Sequence of chain 1.C:
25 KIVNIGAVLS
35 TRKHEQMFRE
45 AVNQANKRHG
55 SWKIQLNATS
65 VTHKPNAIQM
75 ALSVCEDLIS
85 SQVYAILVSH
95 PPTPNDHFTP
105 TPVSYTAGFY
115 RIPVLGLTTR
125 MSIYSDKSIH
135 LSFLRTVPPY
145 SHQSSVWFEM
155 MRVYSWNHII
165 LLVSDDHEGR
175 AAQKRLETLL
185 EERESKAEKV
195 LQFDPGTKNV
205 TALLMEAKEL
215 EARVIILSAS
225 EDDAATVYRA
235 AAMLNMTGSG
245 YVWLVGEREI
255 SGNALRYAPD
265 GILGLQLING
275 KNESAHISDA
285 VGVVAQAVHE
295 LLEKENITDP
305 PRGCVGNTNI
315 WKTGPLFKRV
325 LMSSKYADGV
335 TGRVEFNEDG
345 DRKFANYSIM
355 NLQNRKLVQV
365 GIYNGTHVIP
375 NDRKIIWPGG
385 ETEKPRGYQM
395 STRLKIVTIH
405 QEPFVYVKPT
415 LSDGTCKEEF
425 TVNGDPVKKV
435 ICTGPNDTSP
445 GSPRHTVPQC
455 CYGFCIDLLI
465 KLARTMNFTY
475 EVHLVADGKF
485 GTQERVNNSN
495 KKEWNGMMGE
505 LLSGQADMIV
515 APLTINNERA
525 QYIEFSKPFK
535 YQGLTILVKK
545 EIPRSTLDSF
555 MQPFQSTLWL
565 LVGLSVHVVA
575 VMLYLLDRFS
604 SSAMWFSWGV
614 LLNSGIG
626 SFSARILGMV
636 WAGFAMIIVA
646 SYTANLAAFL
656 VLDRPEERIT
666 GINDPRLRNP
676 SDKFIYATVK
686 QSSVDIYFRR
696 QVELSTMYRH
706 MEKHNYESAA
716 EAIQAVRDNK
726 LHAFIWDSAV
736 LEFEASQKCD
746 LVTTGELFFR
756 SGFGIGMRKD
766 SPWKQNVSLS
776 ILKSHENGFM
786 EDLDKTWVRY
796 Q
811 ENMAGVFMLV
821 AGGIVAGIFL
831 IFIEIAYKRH

A protein and the small-molecule ligand that binds it are described below.
Small molecule (SMILES): CC(=O)N[C@@H]1[C@@H](O)[C@H](O)[C@@H](CO)O[C@H]1O

Binding-site contacts:
Ligand atom C7 contacts residue ASN276 of chain 1.C at 3.2 Å.
Ligand atom C5 contacts residue ASN276 of chain 1.C at 3.7 Å.
Ligand atom N2 contacts residue ASN276 of chain 1.C at 2.9 Å (h-bond).
Ligand atom C8 contacts residue ASN276 of chain 1.C at 4.2 Å.
Ligand atom O7 contacts residue ASN276 of chain 1.C at 3.2 Å (h-bond).
Ligand atom C2 contacts residue ASN276 of chain 1.C at 2.5 Å.
Ligand atom O5 contacts residue ASN276 of chain 1.C at 2.4 Å (h-bond).
Ligand atom C3 contacts residue ASN276 of chain 1.C at 3.8 Å.
Ligand atom C4 contacts residue ASN276 of chain 1.C at 4.2 Å.
Ligand atom C1 contacts residue SER278 of chain 1.C at 4.5 Å.
Ligand atom O5 contacts residue ASN273 of chain 1.C at 4.3 Å.
Ligand atom C1 contacts residue ASN276 of chain 1.C at 1.4 Å.